Binding-site contacts:
Ligand atom C8 contacts residue GLN631 of chain 1.B at 4.2 Å.
Ligand atom C6 contacts residue ASN603 of chain 1.B at 4.5 Å.
Ligand atom O5 contacts residue THR605 of chain 1.B at 3.8 Å.
Ligand atom O7 contacts residue GLN631 of chain 1.B at 4.4 Å.
Ligand atom C1 contacts residue ASN603 of chain 1.B at 1.4 Å.
Ligand atom C6 contacts residue THR605 of chain 1.B at 2.9 Å.
Ligand atom C5 contacts residue THR605 of chain 1.B at 3.9 Å.
Ligand atom O6 contacts residue THR605 of chain 1.B at 3.5 Å.
Ligand atom O5 contacts residue ASN603 of chain 1.B at 2.4 Å (h-bond).
Ligand atom N2 contacts residue ASN603 of chain 1.B at 2.9 Å (h-bond).
Ligand atom O7 contacts residue ASN603 of chain 1.B at 3.6 Å.
Ligand atom C4 contacts residue ASN603 of chain 1.B at 4.2 Å.
Ligand atom C2 contacts residue ASN603 of chain 1.B at 2.5 Å.
Ligand atom C7 contacts residue ASN603 of chain 1.B at 3.4 Å.
Ligand atom C5 contacts residue ASN603 of chain 1.B at 3.7 Å.
Ligand atom C3 contacts residue ASN603 of chain 1.B at 3.8 Å.

A small-molecule ligand and the protein it binds are described below.
Small molecule (SMILES): CC(=O)N[C@@H]1[C@@H](O)[C@H](O)[C@@H](CO)O[C@H]1O

Sequence of chain 1.B:
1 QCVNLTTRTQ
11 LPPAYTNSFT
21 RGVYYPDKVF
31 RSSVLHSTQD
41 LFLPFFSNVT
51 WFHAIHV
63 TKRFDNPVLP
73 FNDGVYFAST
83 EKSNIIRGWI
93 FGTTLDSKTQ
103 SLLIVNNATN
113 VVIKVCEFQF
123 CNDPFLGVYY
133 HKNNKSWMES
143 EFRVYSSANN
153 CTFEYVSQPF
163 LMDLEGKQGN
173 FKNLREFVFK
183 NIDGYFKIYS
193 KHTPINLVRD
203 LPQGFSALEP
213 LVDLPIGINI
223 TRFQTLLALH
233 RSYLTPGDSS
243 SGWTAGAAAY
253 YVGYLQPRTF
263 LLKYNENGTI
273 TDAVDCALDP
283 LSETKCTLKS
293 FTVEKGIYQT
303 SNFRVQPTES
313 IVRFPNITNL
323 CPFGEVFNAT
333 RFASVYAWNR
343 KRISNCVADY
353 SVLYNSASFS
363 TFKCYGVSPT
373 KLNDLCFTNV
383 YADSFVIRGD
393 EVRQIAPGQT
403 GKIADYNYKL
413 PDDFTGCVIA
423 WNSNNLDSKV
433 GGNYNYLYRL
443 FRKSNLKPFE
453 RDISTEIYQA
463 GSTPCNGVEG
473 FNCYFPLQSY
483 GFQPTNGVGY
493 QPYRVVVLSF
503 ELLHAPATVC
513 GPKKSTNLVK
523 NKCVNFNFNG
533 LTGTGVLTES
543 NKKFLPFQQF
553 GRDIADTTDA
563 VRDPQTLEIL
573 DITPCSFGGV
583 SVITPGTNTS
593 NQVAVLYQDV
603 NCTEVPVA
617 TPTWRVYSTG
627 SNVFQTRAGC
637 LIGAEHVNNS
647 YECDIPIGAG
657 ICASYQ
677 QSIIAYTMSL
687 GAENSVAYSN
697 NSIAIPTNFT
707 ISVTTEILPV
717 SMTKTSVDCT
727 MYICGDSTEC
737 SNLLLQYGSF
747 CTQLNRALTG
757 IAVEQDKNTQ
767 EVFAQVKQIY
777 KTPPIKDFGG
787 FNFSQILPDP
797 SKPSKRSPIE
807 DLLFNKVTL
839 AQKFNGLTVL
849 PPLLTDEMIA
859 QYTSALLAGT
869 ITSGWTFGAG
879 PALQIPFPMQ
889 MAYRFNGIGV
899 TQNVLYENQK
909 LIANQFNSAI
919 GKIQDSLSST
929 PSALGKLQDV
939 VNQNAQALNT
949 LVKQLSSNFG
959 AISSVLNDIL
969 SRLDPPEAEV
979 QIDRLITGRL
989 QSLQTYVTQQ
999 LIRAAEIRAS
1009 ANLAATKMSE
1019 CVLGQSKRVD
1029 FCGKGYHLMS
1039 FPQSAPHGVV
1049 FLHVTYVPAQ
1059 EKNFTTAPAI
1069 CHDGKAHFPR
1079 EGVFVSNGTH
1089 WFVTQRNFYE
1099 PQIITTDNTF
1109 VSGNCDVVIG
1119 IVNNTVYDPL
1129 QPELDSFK